Sequence of chain 26.E:
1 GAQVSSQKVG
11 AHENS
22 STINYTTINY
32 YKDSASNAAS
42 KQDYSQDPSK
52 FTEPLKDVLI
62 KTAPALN

The small molecule below binds the protein below.
Small molecule (SMILES): CC[C@H](C)[C@H](N)C(=O)N[C@@H](CO)C(=O)N[C@@H](CCC(=O)O)C(=O)N[C@H](C=O)C(C)C

Binding-site contacts:
Ligand atom CA contacts residue VAL4 of chain 26.E at 3.5 Å (hydrophobic).
Ligand atom CG2 contacts residue ALA2 of chain 26.E at 4.0 Å (hydrophobic).
Ligand atom C contacts residue ALA2 of chain 26.E at 4.3 Å (hydrophobic).
Ligand atom CB contacts residue GLN3 of chain 26.E at 4.4 Å.
Ligand atom CB contacts residue VAL4 of chain 26.E at 4.5 Å (hydrophobic).
Ligand atom N contacts residue ALA2 of chain 26.E at 3.0 Å (h-bond).
Ligand atom CB contacts residue VAL4 of chain 26.E at 4.3 Å (hydrophobic).
Ligand atom CB contacts residue ALA2 of chain 26.E at 4.3 Å (hydrophobic).
Ligand atom C contacts residue VAL4 of chain 26.E at 4.0 Å (hydrophobic).
Ligand atom CA contacts residue VAL4 of chain 26.E at 4.0 Å (hydrophobic).
Ligand atom O contacts residue SER6 of chain 26.E at 4.1 Å.
Ligand atom C contacts residue VAL4 of chain 26.E at 4.2 Å (hydrophobic).
Ligand atom C contacts residue VAL4 of chain 26.E at 3.6 Å (hydrophobic).
Ligand atom O contacts residue ALA2 of chain 26.E at 3.9 Å.
Ligand atom O contacts residue VAL4 of chain 26.E at 3.8 Å.
Ligand atom CB contacts residue GLN3 of chain 26.E at 3.4 Å.
Ligand atom CG2 contacts residue GLN3 of chain 26.E at 3.4 Å.
Ligand atom CA contacts residue ALA2 of chain 26.E at 4.0 Å (hydrophobic).
Ligand atom CG2 contacts residue VAL4 of chain 26.E at 3.8 Å (hydrophobic).
Ligand atom CG2 contacts residue SER5 of chain 26.E at 3.7 Å.
Ligand atom C contacts residue ALA2 of chain 26.E at 3.7 Å (hydrophobic).
Ligand atom CD contacts residue VAL4 of chain 26.E at 3.8 Å (hydrophobic).
Ligand atom O contacts residue VAL4 of chain 26.E at 2.9 Å (h-bond).
Ligand atom OE1 contacts residue ASN25 of chain 26.E at 4.4 Å.
Ligand atom O contacts residue SER5 of chain 26.E at 3.8 Å.
Ligand atom CB contacts residue ALA2 of chain 26.E at 3.4 Å (hydrophobic).
Ligand atom OE2 contacts residue VAL4 of chain 26.E at 3.6 Å.
Ligand atom N contacts residue VAL4 of chain 26.E at 3.0 Å (h-bond).
Ligand atom OG contacts residue GLN3 of chain 26.E at 3.3 Å (h-bond).
Ligand atom CA contacts residue ALA2 of chain 26.E at 3.5 Å (hydrophobic).
Ligand atom C contacts residue GLN3 of chain 26.E at 3.9 Å.
Ligand atom CA contacts residue GLN3 of chain 26.E at 4.2 Å.
Ligand atom CG1 contacts residue GLN3 of chain 26.E at 4.1 Å.
Ligand atom O contacts residue GLN3 of chain 26.E at 3.1 Å (h-bond).
Ligand atom OE1 contacts residue VAL4 of chain 26.E at 3.5 Å.